The small molecule below binds the protein below.
Small molecule (SMILES): C[C@@H](CO)CCNc1ncnc2nc[nH]c12

Sequence of chain 1.A:
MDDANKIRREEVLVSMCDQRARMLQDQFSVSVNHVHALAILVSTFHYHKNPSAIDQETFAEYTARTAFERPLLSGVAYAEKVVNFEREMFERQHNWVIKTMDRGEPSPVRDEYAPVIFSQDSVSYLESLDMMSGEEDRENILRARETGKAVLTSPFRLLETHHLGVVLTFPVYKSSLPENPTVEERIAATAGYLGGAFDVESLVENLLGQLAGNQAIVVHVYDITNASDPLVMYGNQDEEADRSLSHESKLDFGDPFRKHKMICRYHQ

Binding-site contacts:
Ligand atom CAG contacts residue VAL167 of chain 1.A at 3.9 Å (hydrophobic).
Ligand atom CAF contacts residue VAL167 of chain 1.A at 3.8 Å (hydrophobic).
Ligand atom C5 contacts residue ASP137 of chain 1.A at 3.8 Å.
Ligand atom CAA contacts residue ALA77 of chain 1.A at 3.7 Å (hydrophobic).
Ligand atom C6 contacts residue ASP137 of chain 1.A at 3.9 Å.
Ligand atom OAB contacts residue ILE141 of chain 1.A at 3.9 Å.
Ligand atom N9 contacts residue LEU159 of chain 1.A at 3.0 Å (h-bond).
Ligand atom CAE contacts residue TYR193 of chain 1.A at 4.1 Å (hydrophobic).
Ligand atom CAF contacts residue ASP137 of chain 1.A at 3.8 Å.
Ligand atom N7 contacts residue PHE156 of chain 1.A at 3.9 Å.
Ligand atom N1 contacts residue LEU126 of chain 1.A at 3.7 Å.
Ligand atom OAB contacts residue TYR193 of chain 1.A at 3.8 Å.
Ligand atom N7 contacts residue VAL167 of chain 1.A at 3.7 Å.
Ligand atom C8 contacts residue LEU158 of chain 1.A at 4.1 Å (hydrophobic).
Ligand atom OAB contacts residue GLY195 of chain 1.A at 4.0 Å.
Ligand atom CAP contacts residue GLY195 of chain 1.A at 3.5 Å.
Ligand atom C5 contacts residue VAL167 of chain 1.A at 3.7 Å (hydrophobic).
Ligand atom N3 contacts residue LEU126 of chain 1.A at 4.1 Å.
Ligand atom CAG contacts residue ASP137 of chain 1.A at 3.4 Å.
Ligand atom CAA contacts residue VAL116 of chain 1.A at 4.1 Å (hydrophobic).
Ligand atom C4 contacts residue LEU158 of chain 1.A at 4.1 Å (hydrophobic).
Ligand atom N9 contacts residue LEU158 of chain 1.A at 3.7 Å.
Ligand atom CAA contacts residue GLY195 of chain 1.A at 4.1 Å.
Ligand atom N6 contacts residue VAL167 of chain 1.A at 3.6 Å.
Ligand atom C4 contacts residue LEU159 of chain 1.A at 4.0 Å (hydrophobic).
Ligand atom CAA contacts residue MET131 of chain 1.A at 4.0 Å (hydrophobic).
Ligand atom C2 contacts residue ALA197 of chain 1.A at 3.5 Å (hydrophobic).
Ligand atom C6 contacts residue VAL167 of chain 1.A at 3.7 Å (hydrophobic).
Ligand atom N3 contacts residue ALA197 of chain 1.A at 4.0 Å.
Ligand atom N1 contacts residue ALA197 of chain 1.A at 3.9 Å.
Ligand atom N7 contacts residue ASP137 of chain 1.A at 2.6 Å (salt-bridge).
Ligand atom CAG contacts residue MET131 of chain 1.A at 3.9 Å (hydrophobic).
Ligand atom C8 contacts residue ASP137 of chain 1.A at 3.4 Å.
Ligand atom C8 contacts residue LEU159 of chain 1.A at 3.8 Å (hydrophobic).
Ligand atom OAB contacts residue THR169 of chain 1.A at 3.1 Å.
Ligand atom C8 contacts residue PHE156 of chain 1.A at 3.7 Å (hydrophobic).
Ligand atom N6 contacts residue MET131 of chain 1.A at 4.0 Å.
Ligand atom C2 contacts residue LEU126 of chain 1.A at 3.7 Å (hydrophobic).
Ligand atom CAE contacts residue MET131 of chain 1.A at 4.0 Å (hydrophobic).
Ligand atom N6 contacts residue ASP137 of chain 1.A at 3.0 Å (salt-bridge).